A protein and the small-molecule ligand that binds it are described below.
Small molecule (SMILES): CC[C@H](NC(=O)[C@@H](NC(=O)[C@H](C)NC(=O)[C@H](C)N)[C@@H](C)OP(=O)(O)O)C(=O)N[C@@H](CCC(N)=O)C(=O)N[C@H](C=O)[C@@H](C)O

Sequence of chain 1.C:
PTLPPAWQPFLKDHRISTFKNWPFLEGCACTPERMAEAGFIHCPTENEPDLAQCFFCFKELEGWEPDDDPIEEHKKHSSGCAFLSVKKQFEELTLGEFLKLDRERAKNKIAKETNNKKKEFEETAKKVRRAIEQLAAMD

Binding-site contacts:
Ligand atom CA contacts residue GLU67 of chain 1.C at 3.5 Å.
Ligand atom N contacts residue GLU67 of chain 1.C at 3.2 Å (salt-bridge).
Ligand atom CA contacts residue GLU69 of chain 1.C at 3.8 Å.
Ligand atom OG1 contacts residue LEU68 of chain 1.C at 4.0 Å.
Ligand atom C contacts residue GLU69 of chain 1.C at 3.5 Å.
Ligand atom O contacts residue HIS84 of chain 1.C at 2.7 Å (h-bond).
Ligand atom O contacts residue LEU68 of chain 1.C at 3.3 Å.
Ligand atom N contacts residue GLU69 of chain 1.C at 2.8 Å (salt-bridge).
Ligand atom CB contacts residue GLU67 of chain 1.C at 3.9 Å.
Ligand atom O3P contacts residue LYS66 of chain 1.C at 3.2 Å (salt-bridge).
Ligand atom CA contacts residue GLY70 of chain 1.C at 3.2 Å.
Ligand atom CB contacts residue TRP71 of chain 1.C at 3.7 Å (hydrophobic).
Ligand atom C contacts residue HIS84 of chain 1.C at 3.6 Å.
Ligand atom CB contacts residue GLY70 of chain 1.C at 3.6 Å.
Ligand atom OG1 contacts residue HIS84 of chain 1.C at 3.9 Å.
Ligand atom CB contacts residue GLU69 of chain 1.C at 3.1 Å.
Ligand atom CA contacts residue GLU69 of chain 1.C at 3.8 Å.
Ligand atom N contacts residue GLU69 of chain 1.C at 3.9 Å.
Ligand atom C contacts residue GLU69 of chain 1.C at 4.0 Å.
Ligand atom O contacts residue GLU69 of chain 1.C at 2.9 Å (salt-bridge).
Ligand atom N contacts residue ASP75 of chain 1.C at 2.9 Å (salt-bridge).
Ligand atom C contacts residue GLU67 of chain 1.C at 3.8 Å.
Ligand atom N contacts residue GLU80 of chain 1.C at 2.9 Å (salt-bridge).
Ligand atom CA contacts residue ASP75 of chain 1.C at 3.8 Å.
Ligand atom P contacts residue HIS84 of chain 1.C at 3.7 Å.
Ligand atom CA contacts residue LEU68 of chain 1.C at 4.0 Å (hydrophobic).
Ligand atom CA contacts residue HIS84 of chain 1.C at 3.8 Å.
Ligand atom O1P contacts residue LYS66 of chain 1.C at 3.9 Å.
Ligand atom CA contacts residue GLU69 of chain 1.C at 3.4 Å.
Ligand atom O2P contacts residue HIS84 of chain 1.C at 4.0 Å.
Ligand atom P contacts residue LYS66 of chain 1.C at 3.9 Å.
Ligand atom OG1 contacts residue LYS66 of chain 1.C at 3.7 Å.
Ligand atom O contacts residue GLU80 of chain 1.C at 3.5 Å (salt-bridge).
Ligand atom CB contacts residue ASP75 of chain 1.C at 3.9 Å.
Ligand atom CA contacts residue GLU80 of chain 1.C at 3.9 Å.
Ligand atom O1P contacts residue HIS84 of chain 1.C at 2.7 Å (h-bond).
Ligand atom CG contacts residue GLU55 of chain 1.C at 3.9 Å.
Ligand atom O contacts residue GLU69 of chain 1.C at 3.7 Å.
Ligand atom N contacts residue GLY70 of chain 1.C at 3.8 Å.
Ligand atom O contacts residue GLU55 of chain 1.C at 4.0 Å.